Sequence of chain 1.D:
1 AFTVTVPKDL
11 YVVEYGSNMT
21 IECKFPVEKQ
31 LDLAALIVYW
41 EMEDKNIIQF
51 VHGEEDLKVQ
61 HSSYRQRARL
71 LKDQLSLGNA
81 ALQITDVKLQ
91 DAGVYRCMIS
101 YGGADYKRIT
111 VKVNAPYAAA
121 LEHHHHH

Sequence of chain 1.C:
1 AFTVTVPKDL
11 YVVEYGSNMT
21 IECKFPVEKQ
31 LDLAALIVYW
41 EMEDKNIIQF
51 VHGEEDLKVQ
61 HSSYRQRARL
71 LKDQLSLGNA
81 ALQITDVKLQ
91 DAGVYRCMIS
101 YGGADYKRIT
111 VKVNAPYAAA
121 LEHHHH

Binding-site contacts:
Ligand atom O1 contacts residue THR3 of chain 1.D at 3.4 Å.
Ligand atom C11 contacts residue TYR106 of chain 1.D at 3.3 Å (hydrophobic).
Ligand atom O3 contacts residue ASP105 of chain 1.D at 2.8 Å (salt-bridge).
Ligand atom C16 contacts residue TYR39 of chain 1.C at 3.6 Å (hydrophobic).
Ligand atom C19 contacts residue MET98 of chain 1.C at 3.4 Å (hydrophobic).
Ligand atom C22 contacts residue ASP105 of chain 1.D at 3.1 Å.
Ligand atom C28 contacts residue EDO1 of chain 1.G at 3.5 Å.
Ligand atom C29 contacts residue EDO1 of chain 1.G at 3.1 Å.
Ligand atom N1 contacts residue TYR106 of chain 1.D at 3.5 Å (h-bond).
Ligand atom C9 contacts residue TYR39 of chain 1.C at 3.2 Å (hydrophobic).
Ligand atom O contacts residue LYS107 of chain 1.D at 2.8 Å (salt-bridge).
Ligand atom C29 contacts residue MET98 of chain 1.D at 3.4 Å (hydrophobic).
Ligand atom C12 contacts residue TYR106 of chain 1.D at 3.2 Å (hydrophobic).
Ligand atom C4 contacts residue ASP105 of chain 1.D at 3.4 Å.
Ligand atom O5 contacts residue ILE37 of chain 1.D at 3.5 Å.
Ligand atom O6 contacts residue MET98 of chain 1.D at 3.1 Å.
Ligand atom O5 contacts residue TYR39 of chain 1.D at 3.1 Å.
Ligand atom C8 contacts residue ASP105 of chain 1.D at 2.8 Å.
Ligand atom C20 contacts residue MET98 of chain 1.C at 3.4 Å (hydrophobic).
Ligand atom C5 contacts residue GLN49 of chain 1.C at 3.4 Å.
Ligand atom C18 contacts residue TYR39 of chain 1.C at 3.4 Å (hydrophobic).
Ligand atom C3 contacts residue GLN49 of chain 1.C at 3.6 Å.
Ligand atom C7 contacts residue ALA104 of chain 1.D at 3.5 Å (hydrophobic).
Ligand atom C4 contacts residue GLN49 of chain 1.C at 3.6 Å.
Ligand atom C26 contacts residue MET98 of chain 1.D at 3.2 Å (hydrophobic).
Ligand atom C28 contacts residue TYR39 of chain 1.D at 3.6 Å (hydrophobic).
Ligand atom C21 contacts residue MET98 of chain 1.C at 3.7 Å (hydrophobic).
Ligand atom O4 contacts residue TYR39 of chain 1.C at 3.5 Å.
Ligand atom C contacts residue THR3 of chain 1.D at 3.5 Å.
Ligand atom O contacts residue ASP105 of chain 1.D at 2.5 Å (salt-bridge).
Ligand atom N1 contacts residue ASP44 of chain 1.C at 3.3 Å (salt-bridge).
Ligand atom N contacts residue ASP105 of chain 1.D at 3.3 Å (salt-bridge).
Ligand atom C7 contacts residue VAL51 of chain 1.C at 3.5 Å (hydrophobic).
Ligand atom C contacts residue ASP105 of chain 1.D at 3.1 Å.
Ligand atom C17 contacts residue TYR39 of chain 1.C at 3.5 Å (hydrophobic).
Ligand atom C25 contacts residue MET98 of chain 1.D at 3.6 Å (hydrophobic).
Ligand atom C7 contacts residue ILE37 of chain 1.C at 3.6 Å (hydrophobic).
Ligand atom C6 contacts residue ALA104 of chain 1.D at 3.5 Å (hydrophobic).
Ligand atom C17 contacts residue ASP105 of chain 1.D at 3.3 Å.
Ligand atom O6 contacts residue ASP105 of chain 1.C at 3.5 Å.

The small molecule below binds the protein below.
Small molecule (SMILES): Cc1cc(CN[C@H](CO)C(=O)O)c(OCc2cccc(C#N)c2)cc1OCc1cccc(-c2ccc3c(c2)OCCO3)c1C